Binding-site contacts:
Ligand atom N27 contacts residue GLY236 of chain 1.A at 3.8 Å.
Ligand atom C26 contacts residue THR238 of chain 1.A at 3.9 Å.
Ligand atom C3 contacts residue ILE124 of chain 1.A at 3.3 Å (hydrophobic).
Ligand atom C12 contacts residue TYR77 of chain 1.A at 3.7 Å (hydrophobic).
Ligand atom C25 contacts residue GLY17 of chain 1.A at 3.6 Å.
Ligand atom C24 contacts residue ILE116 of chain 1.A at 3.7 Å (hydrophobic).
Ligand atom C26 contacts residue GLN18 of chain 1.A at 3.5 Å.
Ligand atom C17 contacts residue ASP38 of chain 1.A at 3.4 Å.
Ligand atom C17 contacts residue ASP234 of chain 1.A at 3.9 Å.
Ligand atom C22 contacts residue ASP38 of chain 1.A at 3.3 Å.
Ligand atom N18 contacts residue GLY236 of chain 1.A at 3.4 Å (h-bond).
Ligand atom F29 contacts residue GLY236 of chain 1.A at 2.9 Å.
Ligand atom C2 contacts residue ILE124 of chain 1.A at 3.9 Å (hydrophobic).
Ligand atom C14 contacts residue TYR77 of chain 1.A at 4.0 Å (hydrophobic).
Ligand atom C23 contacts residue GLY236 of chain 1.A at 3.5 Å.
Ligand atom C25 contacts residue GLN18 of chain 1.A at 4.0 Å.
Ligand atom C23 contacts residue THR237 of chain 1.A at 3.2 Å.
Ligand atom C22 contacts residue ILE124 of chain 1.A at 3.6 Å (hydrophobic).
Ligand atom N27 contacts residue GLY19 of chain 1.A at 3.6 Å.
Ligand atom C3 contacts residue PHE114 of chain 1.A at 3.8 Å (hydrophobic).
Ligand atom N16 contacts residue ASP38 of chain 1.A at 2.7 Å (salt-bridge).
Ligand atom N21 contacts residue ASP234 of chain 1.A at 2.8 Å (salt-bridge).
Ligand atom C22 contacts residue SER41 of chain 1.A at 3.7 Å.
Ligand atom C25 contacts residue ILE116 of chain 1.A at 3.6 Å (hydrophobic).
Ligand atom C17 contacts residue GLY236 of chain 1.A at 3.5 Å.
Ligand atom C11 contacts residue ASP38 of chain 1.A at 3.9 Å.
Ligand atom N21 contacts residue GLY236 of chain 1.A at 3.6 Å.
Ligand atom C28 contacts residue GLY236 of chain 1.A at 3.3 Å.
Ligand atom C6 contacts residue GLY236 of chain 1.A at 3.5 Å.
Ligand atom C4 contacts residue ILE124 of chain 1.A at 3.5 Å (hydrophobic).
Ligand atom C26 contacts residue GLY17 of chain 1.A at 3.5 Å.
Ligand atom C2 contacts residue TRP121 of chain 1.A at 3.8 Å (hydrophobic).
Ligand atom C28 contacts residue LEU36 of chain 1.A at 3.8 Å (hydrophobic).
Ligand atom N21 contacts residue GLY40 of chain 1.A at 3.7 Å.
Ligand atom N21 contacts residue ASP38 of chain 1.A at 2.8 Å (salt-bridge).
Ligand atom C26 contacts residue GLY19 of chain 1.A at 3.4 Å.
Ligand atom O8 contacts residue PHE114 of chain 1.A at 3.5 Å.
Ligand atom C23 contacts residue ASP234 of chain 1.A at 3.4 Å.
Ligand atom O8 contacts residue ILE124 of chain 1.A at 3.7 Å.
Ligand atom F29 contacts residue LEU36 of chain 1.A at 3.4 Å.

Sequence of chain 1.A:
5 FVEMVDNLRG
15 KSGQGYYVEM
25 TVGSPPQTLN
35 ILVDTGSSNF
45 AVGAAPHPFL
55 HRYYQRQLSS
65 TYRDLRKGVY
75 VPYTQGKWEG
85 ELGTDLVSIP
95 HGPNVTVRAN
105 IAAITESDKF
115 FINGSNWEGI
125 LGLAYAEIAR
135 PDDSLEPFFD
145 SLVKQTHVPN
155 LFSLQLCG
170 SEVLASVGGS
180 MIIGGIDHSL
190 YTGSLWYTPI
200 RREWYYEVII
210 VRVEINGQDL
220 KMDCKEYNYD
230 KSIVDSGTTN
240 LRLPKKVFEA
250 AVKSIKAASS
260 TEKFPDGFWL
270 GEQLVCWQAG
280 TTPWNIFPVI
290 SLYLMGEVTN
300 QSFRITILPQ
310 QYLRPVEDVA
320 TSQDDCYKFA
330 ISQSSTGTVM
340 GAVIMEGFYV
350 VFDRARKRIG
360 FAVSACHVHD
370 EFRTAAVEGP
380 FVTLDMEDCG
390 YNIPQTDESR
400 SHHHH

This protein binds this small molecule.
Small molecule (SMILES): CN1C(=O)[C@]2(N=C1N)c1cc(-c3cccnc3F)ccc1O[C@]1(C)CCCO[C@H]12